Binding-site contacts:
Ligand atom C5' contacts residue OHX1 of chain 1.HT at 3.4 Å.
Ligand atom C2' contacts residue OHX1 of chain 1.HT at 3.1 Å.
Ligand atom C4' contacts residue OHX1 of chain 1.HT at 3.7 Å.
Ligand atom N2 contacts residue ASP92 of chain 1.H at 3.0 Å.
Ligand atom C2' contacts residue OHX1 of chain 1.JK at 3.9 Å.
Ligand atom N2 contacts residue HIS94 of chain 1.H at 0.7 Å (h-bond).
Ligand atom C1' contacts residue HIS94 of chain 1.H at 2.2 Å.
Ligand atom N2 contacts residue ARG93 of chain 1.H at 0.7 Å.
Ligand atom N3 contacts residue HIS94 of chain 1.H at 1.0 Å.
Ligand atom C2' contacts residue HIS94 of chain 1.H at 3.4 Å.
Ligand atom C5 contacts residue HIS94 of chain 1.H at 0.8 Å.
Ligand atom O6 contacts residue HIS94 of chain 1.H at 1.7 Å.
Ligand atom C2 contacts residue THR91 of chain 1.H at 3.8 Å.
Ligand atom O2 contacts residue ALA90 of chain 1.H at 2.5 Å (h-bond).
Ligand atom C6 contacts residue HIS94 of chain 1.H at 1.1 Å.
Ligand atom C8 contacts residue HIS94 of chain 1.H at 0.9 Å.
Ligand atom N2 contacts residue SER95 of chain 1.H at 3.6 Å.
Ligand atom N9 contacts residue HIS94 of chain 1.H at 1.1 Å.
Ligand atom O2' contacts residue SER95 of chain 1.H at 3.1 Å (h-bond).
Ligand atom N1 contacts residue ALA90 of chain 1.H at 3.9 Å.
Ligand atom O2' contacts residue OHX1 of chain 1.HT at 1.9 Å (h-bond).
Ligand atom C2 contacts residue ARG93 of chain 1.H at 1.8 Å.
Ligand atom N6 contacts residue OHX1 of chain 1.LH at 3.6 Å.
Ligand atom C2 contacts residue HIS94 of chain 1.H at 1.2 Å.
Ligand atom C4' contacts residue OHX1 of chain 1.HT at 3.6 Å.
Ligand atom N2 contacts residue THR91 of chain 1.H at 3.3 Å (h-bond).
Ligand atom O3' contacts residue SER95 of chain 1.H at 3.5 Å (h-bond).
Ligand atom N3 contacts residue ARG93 of chain 1.H at 2.9 Å.
Ligand atom C2 contacts residue ALA90 of chain 1.H at 3.3 Å (hydrophobic).
Ligand atom C1' contacts residue OHX1 of chain 1.HT at 3.7 Å.
Ligand atom C4 contacts residue HIS94 of chain 1.H at 0.3 Å.
Ligand atom O4' contacts residue OHX1 of chain 1.HT at 3.2 Å (h-bond).
Ligand atom O2' contacts residue OHX1 of chain 1.JK at 3.6 Å (h-bond).
Ligand atom N3 contacts residue ALA90 of chain 1.H at 3.3 Å (h-bond).
Ligand atom N1 contacts residue ARG93 of chain 1.H at 2.6 Å.
Ligand atom N3 contacts residue SER95 of chain 1.H at 3.4 Å (h-bond).
Ligand atom N1 contacts residue HIS94 of chain 1.H at 1.6 Å (h-bond).
Ligand atom O4' contacts residue HIS94 of chain 1.H at 3.1 Å.
Ligand atom N7 contacts residue HIS94 of chain 1.H at 0.2 Å (h-bond).
Ligand atom O2' contacts residue HIS94 of chain 1.H at 3.5 Å.

Sequence of chain 1.H:
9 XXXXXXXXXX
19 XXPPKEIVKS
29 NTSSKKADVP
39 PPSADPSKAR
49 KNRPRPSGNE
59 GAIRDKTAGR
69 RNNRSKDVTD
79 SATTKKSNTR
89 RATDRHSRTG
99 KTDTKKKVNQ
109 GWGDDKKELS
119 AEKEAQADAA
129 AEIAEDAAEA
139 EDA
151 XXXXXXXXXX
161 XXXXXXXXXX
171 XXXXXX

The small molecule below binds the protein below.
Small molecule (SMILES): Nc1nc2c(ncn2[C@@H]2O[C@H](CO[P](=O)(O)O[C@H]3[C@@H](O)[C@H](n4ccc(=O)[nH]c4=O)O[C@@H]3CO[P](=O)(O)O[C@H]3[C@@H](O)[C@H](n4cnc5c4NC=NC5N)O[C@@H]3CO)[C@@H](O)[C@H]2O)c(=O)[nH]1